Sequence of chain 1.E:
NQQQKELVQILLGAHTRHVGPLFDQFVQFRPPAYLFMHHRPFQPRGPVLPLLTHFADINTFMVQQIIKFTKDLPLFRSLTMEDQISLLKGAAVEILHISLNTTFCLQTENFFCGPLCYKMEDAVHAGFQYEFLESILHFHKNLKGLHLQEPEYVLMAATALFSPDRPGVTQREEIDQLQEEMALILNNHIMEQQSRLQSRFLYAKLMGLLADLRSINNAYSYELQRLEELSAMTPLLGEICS

Binding-site contacts:
Ligand atom C5 contacts residue TYR220 of chain 1.E at 4.0 Å (hydrophobic).
Ligand atom C3 contacts residue LEU133 of chain 1.E at 3.9 Å (hydrophobic).
Ligand atom C36 contacts residue TYR118 of chain 1.E at 3.5 Å (hydrophobic).
Ligand atom CL25 contacts residue ALA56 of chain 1.E at 4.0 Å.
Ligand atom CL25 contacts residue THR234 of chain 1.E at 3.6 Å.
Ligand atom C5 contacts residue ILE136 of chain 1.E at 3.8 Å (hydrophobic).
Ligand atom C6 contacts residue TYR220 of chain 1.E at 3.1 Å (hydrophobic).
Ligand atom O21 contacts residue PHE132 of chain 1.E at 3.1 Å.
Ligand atom C24 contacts residue ASN59 of chain 1.E at 3.5 Å.
Ligand atom CL35 contacts residue CYS113 of chain 1.E at 3.6 Å.
Ligand atom C26 contacts residue PHE128 of chain 1.E at 3.9 Å (hydrophobic).
Ligand atom N23 contacts residue ASN59 of chain 1.E at 3.9 Å.
Ligand atom C26 contacts residue LEU224 of chain 1.E at 3.5 Å (hydrophobic).
Ligand atom C26 contacts residue LEU230 of chain 1.E at 3.6 Å (hydrophobic).
Ligand atom C32 contacts residue PHE55 of chain 1.E at 3.9 Å (hydrophobic).
Ligand atom CL35 contacts residue PHE26 of chain 1.E at 3.5 Å.
Ligand atom C25 contacts residue LEU237 of chain 1.E at 3.6 Å (hydrophobic).
Ligand atom N23 contacts residue PHE128 of chain 1.E at 3.8 Å.
Ligand atom CL27 contacts residue TYR220 of chain 1.E at 3.6 Å.
Ligand atom C24 contacts residue PHE128 of chain 1.E at 4.0 Å (hydrophobic).
Ligand atom CL37 contacts residue PHE111 of chain 1.E at 3.4 Å.
Ligand atom C1 contacts residue TYR220 of chain 1.E at 3.8 Å (hydrophobic).
Ligand atom CL25 contacts residue LEU237 of chain 1.E at 3.2 Å.
Ligand atom C22 contacts residue PHE128 of chain 1.E at 3.5 Å (hydrophobic).
Ligand atom N33 contacts residue PHE55 of chain 1.E at 3.9 Å.
Ligand atom C2 contacts residue PHE128 of chain 1.E at 3.6 Å (hydrophobic).
Ligand atom C36 contacts residue PHE111 of chain 1.E at 3.8 Å (hydrophobic).
Ligand atom O21 contacts residue TYR220 of chain 1.E at 3.5 Å.
Ligand atom C1 contacts residue PHE132 of chain 1.E at 3.7 Å (hydrophobic).
Ligand atom C22 contacts residue TYR220 of chain 1.E at 3.6 Å (hydrophobic).
Ligand atom CL25 contacts residue LEU230 of chain 1.E at 3.8 Å.
Ligand atom C27 contacts residue PHE128 of chain 1.E at 3.5 Å (hydrophobic).
Ligand atom N23 contacts residue TYR220 of chain 1.E at 3.8 Å.
Ligand atom O21 contacts residue PHE128 of chain 1.E at 4.0 Å.
Ligand atom C6 contacts residue ILE136 of chain 1.E at 3.5 Å (hydrophobic).
Ligand atom C27 contacts residue TYR220 of chain 1.E at 3.7 Å (hydrophobic).
Ligand atom CL35 contacts residue TYR118 of chain 1.E at 3.5 Å.
Ligand atom C25 contacts residue LEU230 of chain 1.E at 3.9 Å (hydrophobic).
Ligand atom CL27 contacts residue GLU223 of chain 1.E at 3.0 Å.
Ligand atom CL35 contacts residue LEU100 of chain 1.E at 3.7 Å.

A protein and the small-molecule ligand that binds it are described below.
Small molecule (SMILES): Clc1cnc(Oc2ccc(Oc3ncc(Cl)cc3Cl)cc2)c(Cl)c1